This protein binds this small molecule.
Small molecule (SMILES): CC(C(=O)OCCNC(=O)CCNC(=O)[C@H](O)C(C)(C)COP(=O)(O)OP(=O)(O)OC[C@H]1O[C@@H](n2cnc3c(N)ncnc32)[C@H](O)[C@@H]1OP(=O)(O)O)=[N+]([O-])[O-]

Sequence of chain 1.E:
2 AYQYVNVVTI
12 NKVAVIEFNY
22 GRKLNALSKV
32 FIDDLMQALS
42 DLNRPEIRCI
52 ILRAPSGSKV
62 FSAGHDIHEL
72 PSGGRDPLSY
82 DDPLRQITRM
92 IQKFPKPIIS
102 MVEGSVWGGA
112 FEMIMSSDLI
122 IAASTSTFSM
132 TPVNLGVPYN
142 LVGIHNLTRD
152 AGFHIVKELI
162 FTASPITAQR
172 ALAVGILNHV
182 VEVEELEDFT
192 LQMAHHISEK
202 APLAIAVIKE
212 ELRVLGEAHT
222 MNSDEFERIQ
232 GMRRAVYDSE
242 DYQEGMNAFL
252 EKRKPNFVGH

Binding-site contacts:
Ligand atom C5 contacts residue SER130 of chain 1.F at 2.5 Å.
Ligand atom N1 contacts residue TRP108 of chain 1.F at 3.7 Å.
Ligand atom O6 contacts residue SER165 of chain 1.F at 3.2 Å (h-bond).
Ligand atom C2 contacts residue SER106 of chain 1.F at 3.9 Å.
Ligand atom C2 contacts residue TRP108 of chain 1.F at 3.7 Å (hydrophobic).
Ligand atom O12 contacts residue SER165 of chain 1.F at 3.5 Å (h-bond).
Ligand atom C8 contacts residue TRP108 of chain 1.F at 2.7 Å (hydrophobic).
Ligand atom N7 contacts residue TRP108 of chain 1.F at 2.7 Å.
Ligand atom O12 contacts residue HIS197 of chain 1.E at 3.1 Å.
Ligand atom C6 contacts residue SER130 of chain 1.F at 2.8 Å.
Ligand atom C6 contacts residue THR128 of chain 1.F at 3.6 Å.
Ligand atom N9 contacts residue PRO166 of chain 1.F at 3.9 Å.
Ligand atom C2 contacts residue THR128 of chain 1.F at 3.1 Å.
Ligand atom N3 contacts residue TRP108 of chain 1.F at 3.4 Å.
Ligand atom N9 contacts residue TRP108 of chain 1.F at 2.8 Å.
Ligand atom O21 contacts residue PRO166 of chain 1.F at 3.8 Å.
Ligand atom O5' contacts residue PRO166 of chain 1.F at 3.4 Å.
Ligand atom C5 contacts residue PRO166 of chain 1.F at 3.6 Å (hydrophobic).
Ligand atom C1' contacts residue TRP108 of chain 1.F at 3.5 Å (hydrophobic).
Ligand atom C6 contacts residue TRP108 of chain 1.F at 3.5 Å (hydrophobic).
Ligand atom O4' contacts residue PRO166 of chain 1.F at 3.7 Å.
Ligand atom O2' contacts residue TRP108 of chain 1.F at 3.9 Å.
Ligand atom P1 contacts residue HIS197 of chain 1.E at 3.8 Å.
Ligand atom C5 contacts residue TRP108 of chain 1.F at 3.0 Å (hydrophobic).
Ligand atom C4 contacts residue TRP108 of chain 1.F at 2.8 Å (hydrophobic).
Ligand atom C8 contacts residue SER130 of chain 1.F at 3.3 Å.
Ligand atom C4 contacts residue SER130 of chain 1.F at 3.8 Å.
Ligand atom C6 contacts residue PRO166 of chain 1.F at 3.7 Å (hydrophobic).
Ligand atom N6 contacts residue VAL107 of chain 1.F at 2.8 Å (h-bond).
Ligand atom O6 contacts residue HIS197 of chain 1.E at 3.8 Å.
Ligand atom N1 contacts residue SER106 of chain 1.F at 3.3 Å.
Ligand atom O22 contacts residue SER165 of chain 1.F at 3.9 Å.
Ligand atom N6 contacts residue PHE129 of chain 1.F at 3.5 Å.
Ligand atom C4 contacts residue PRO166 of chain 1.F at 3.7 Å (hydrophobic).
Ligand atom N1 contacts residue THR128 of chain 1.F at 2.5 Å (h-bond).
Ligand atom N7 contacts residue SER130 of chain 1.F at 2.1 Å (h-bond).
Ligand atom O11 contacts residue HIS197 of chain 1.E at 3.7 Å.
Ligand atom N6 contacts residue SER130 of chain 1.F at 2.6 Å (h-bond).
Ligand atom N6 contacts residue THR128 of chain 1.F at 3.6 Å.
Ligand atom C8 contacts residue PRO166 of chain 1.F at 3.9 Å (hydrophobic).

Sequence of chain 1.F:
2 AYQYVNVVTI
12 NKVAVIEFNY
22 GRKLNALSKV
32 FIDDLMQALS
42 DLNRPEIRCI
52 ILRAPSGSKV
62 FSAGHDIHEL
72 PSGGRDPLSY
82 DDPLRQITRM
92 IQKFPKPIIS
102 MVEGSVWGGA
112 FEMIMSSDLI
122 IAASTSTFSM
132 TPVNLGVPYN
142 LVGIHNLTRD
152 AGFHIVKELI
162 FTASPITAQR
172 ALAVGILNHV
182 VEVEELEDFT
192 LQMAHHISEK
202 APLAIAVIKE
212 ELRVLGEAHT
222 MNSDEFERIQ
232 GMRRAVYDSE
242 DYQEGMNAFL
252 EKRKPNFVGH